Sequence of chain 1.A:
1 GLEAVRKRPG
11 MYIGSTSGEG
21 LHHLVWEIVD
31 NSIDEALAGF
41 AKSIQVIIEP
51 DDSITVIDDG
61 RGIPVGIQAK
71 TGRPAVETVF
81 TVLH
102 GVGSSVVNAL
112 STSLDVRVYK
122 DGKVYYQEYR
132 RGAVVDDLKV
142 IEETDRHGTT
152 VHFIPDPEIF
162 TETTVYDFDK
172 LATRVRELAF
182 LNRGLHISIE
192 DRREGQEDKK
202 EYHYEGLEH

Binding-site contacts:
Ligand atom CL1 contacts residue ASN31 of chain 1.A at 3.5 Å.
Ligand atom C21 contacts residue GLU35 of chain 1.A at 3.2 Å.
Ligand atom N1 contacts residue SER32 of chain 1.A at 3.7 Å.
Ligand atom CL1 contacts residue SER105 of chain 1.A at 3.3 Å.
Ligand atom N13 contacts residue ILE63 of chain 1.A at 3.7 Å.
Ligand atom C10 contacts residue ASP58 of chain 1.A at 3.9 Å.
Ligand atom C14 contacts residue ASN31 of chain 1.A at 3.8 Å.
Ligand atom C26 contacts residue ARG61 of chain 1.A at 3.7 Å.
Ligand atom C18 contacts residue ASN31 of chain 1.A at 3.6 Å.
Ligand atom N25 contacts residue GLY62 of chain 1.A at 3.8 Å.
Ligand atom C26 contacts residue GLY62 of chain 1.A at 3.2 Å.
Ligand atom N9 contacts residue THR150 of chain 1.A at 3.8 Å.
Ligand atom C10 contacts residue ILE28 of chain 1.A at 3.7 Å (hydrophobic).
Ligand atom C3 contacts residue ILE63 of chain 1.A at 3.5 Å (hydrophobic).
Ligand atom N1 contacts residue ASP58 of chain 1.A at 2.7 Å (salt-bridge).
Ligand atom C11 contacts residue VAL152 of chain 1.A at 3.8 Å (hydrophobic).
Ligand atom N25 contacts residue ARG61 of chain 1.A at 3.5 Å.
Ligand atom N7 contacts residue ILE63 of chain 1.A at 3.7 Å.
Ligand atom C5 contacts residue SER32 of chain 1.A at 3.8 Å.
Ligand atom N1 contacts residue THR150 of chain 1.A at 3.6 Å.
Ligand atom O20 contacts residue GLU35 of chain 1.A at 3.1 Å.
Ligand atom C22 contacts residue GLU35 of chain 1.A at 3.4 Å.
Ligand atom C2 contacts residue THR150 of chain 1.A at 3.8 Å.
Ligand atom N19 contacts residue GLY102 of chain 1.A at 3.1 Å (h-bond).
Ligand atom C26 contacts residue GLU35 of chain 1.A at 3.7 Å.
Ligand atom C5 contacts residue ASP58 of chain 1.A at 3.6 Å.
Ligand atom C11 contacts residue SER32 of chain 1.A at 3.4 Å.
Ligand atom C24 contacts residue ARG61 of chain 1.A at 3.4 Å.
Ligand atom C10 contacts residue SER32 of chain 1.A at 3.4 Å.
Ligand atom N25 contacts residue PRO64 of chain 1.A at 3.6 Å.
Ligand atom N23 contacts residue ARG61 of chain 1.A at 3.4 Å (salt-bridge).
Ligand atom C2 contacts residue ASP58 of chain 1.A at 3.6 Å.
Ligand atom C15 contacts residue ASN31 of chain 1.A at 3.7 Å.
Ligand atom C11 contacts residue ASP58 of chain 1.A at 3.4 Å.
Ligand atom C14 contacts residue VAL79 of chain 1.A at 3.8 Å (hydrophobic).
Ligand atom C6 contacts residue ILE63 of chain 1.A at 3.3 Å (hydrophobic).
Ligand atom C11 contacts residue THR150 of chain 1.A at 3.5 Å.
Ligand atom C22 contacts residue ARG61 of chain 1.A at 3.7 Å.
Ligand atom C4 contacts residue ASN31 of chain 1.A at 3.4 Å.
Ligand atom C3 contacts residue ASN31 of chain 1.A at 3.9 Å.

A protein and the small-molecule ligand that binds it are described below.
Small molecule (SMILES): CCc1[nH]c2nc(Oc3cncnc3)nc(N3C[C@@H]4C(N)[C@@H]4C3)c2c1Cl